A protein and the small-molecule ligand that binds it are described below.
Small molecule (SMILES): CC(=O)N[C@H]1[C@H](O[C@H]2[C@H](O)[C@@H](NC(C)=O)CO[C@@H]2CO)O[C@H](CO)[C@@H](O)[C@@H]1O

Binding-site contacts:
Ligand atom C2 contacts residue ASN305 of chain 1.D at 2.5 Å.
Ligand atom C7 contacts residue GLY304 of chain 1.D at 3.9 Å.
Ligand atom C5 contacts residue ASN305 of chain 1.D at 3.7 Å.
Ligand atom N2 contacts residue ASN305 of chain 1.D at 3.0 Å (h-bond).
Ligand atom C1 contacts residue ASN305 of chain 1.D at 1.4 Å.
Ligand atom C7 contacts residue ASN305 of chain 1.D at 3.7 Å.
Ligand atom N2 contacts residue GLY304 of chain 1.D at 3.9 Å.
Ligand atom C4 contacts residue ASN305 of chain 1.D at 4.3 Å.
Ligand atom O7 contacts residue ASN305 of chain 1.D at 4.0 Å.
Ligand atom C8 contacts residue GLY304 of chain 1.D at 3.6 Å.
Ligand atom O5 contacts residue ASN305 of chain 1.D at 2.4 Å (h-bond).
Ligand atom C3 contacts residue ASN305 of chain 1.D at 3.8 Å.

Sequence of chain 1.D:
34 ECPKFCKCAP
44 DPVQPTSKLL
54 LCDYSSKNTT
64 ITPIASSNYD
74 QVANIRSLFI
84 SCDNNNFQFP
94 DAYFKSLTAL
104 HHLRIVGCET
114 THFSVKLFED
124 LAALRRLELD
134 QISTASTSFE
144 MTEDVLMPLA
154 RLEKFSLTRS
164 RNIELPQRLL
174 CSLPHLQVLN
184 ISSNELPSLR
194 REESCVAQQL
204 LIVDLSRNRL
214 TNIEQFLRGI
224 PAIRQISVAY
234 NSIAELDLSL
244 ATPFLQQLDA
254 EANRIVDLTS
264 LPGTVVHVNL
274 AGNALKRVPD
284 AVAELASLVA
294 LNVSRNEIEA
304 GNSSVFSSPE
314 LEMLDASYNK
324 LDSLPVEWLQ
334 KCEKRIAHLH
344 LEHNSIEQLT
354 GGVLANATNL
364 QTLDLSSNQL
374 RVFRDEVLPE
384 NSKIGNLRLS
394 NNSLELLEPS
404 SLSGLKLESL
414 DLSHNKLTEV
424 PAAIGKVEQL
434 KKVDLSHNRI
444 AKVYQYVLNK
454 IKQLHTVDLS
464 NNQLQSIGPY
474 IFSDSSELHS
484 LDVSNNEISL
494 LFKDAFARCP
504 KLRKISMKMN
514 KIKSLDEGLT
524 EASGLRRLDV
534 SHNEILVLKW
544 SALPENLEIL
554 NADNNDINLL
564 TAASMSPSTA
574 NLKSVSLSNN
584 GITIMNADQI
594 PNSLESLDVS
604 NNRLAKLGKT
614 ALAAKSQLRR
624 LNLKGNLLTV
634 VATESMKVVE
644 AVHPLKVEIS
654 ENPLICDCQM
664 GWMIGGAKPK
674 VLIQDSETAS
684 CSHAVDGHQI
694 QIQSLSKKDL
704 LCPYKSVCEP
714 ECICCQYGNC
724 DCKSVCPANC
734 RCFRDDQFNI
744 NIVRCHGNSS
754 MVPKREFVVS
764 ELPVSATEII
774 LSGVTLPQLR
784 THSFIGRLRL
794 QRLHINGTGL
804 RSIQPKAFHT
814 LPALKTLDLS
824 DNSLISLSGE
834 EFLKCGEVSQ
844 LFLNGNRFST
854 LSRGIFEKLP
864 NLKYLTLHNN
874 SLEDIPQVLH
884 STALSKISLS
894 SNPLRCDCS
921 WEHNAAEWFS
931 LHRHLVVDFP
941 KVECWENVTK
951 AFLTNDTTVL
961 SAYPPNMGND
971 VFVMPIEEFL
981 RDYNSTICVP